Binding-site contacts:
Ligand atom CAO contacts residue ALA259 of chain 1.E at 4.4 Å (hydrophobic).
Ligand atom CAS contacts residue PHE223 of chain 1.E at 3.7 Å (hydrophobic).
Ligand atom CAU contacts residue PHE223 of chain 1.E at 3.8 Å (hydrophobic).
Ligand atom CAT contacts residue PHE223 of chain 1.E at 3.8 Å (hydrophobic).
Ligand atom OAG contacts residue PHE223 of chain 1.E at 4.3 Å.
Ligand atom CAB contacts residue VAL266 of chain 1.E at 4.2 Å (hydrophobic).
Ligand atom CAC contacts residue PHE258 of chain 1.E at 4.0 Å (hydrophobic).
Ligand atom CAB contacts residue ILE263 of chain 1.E at 3.7 Å (hydrophobic).
Ligand atom OAG contacts residue SER224 of chain 1.E at 3.9 Å.
Ligand atom CAR contacts residue PHE223 of chain 1.E at 4.3 Å (hydrophobic).
Ligand atom CBF contacts residue PHE223 of chain 1.E at 4.1 Å (hydrophobic).
Ligand atom CAC contacts residue LMT1 of chain 1.LB at 3.9 Å.

This protein binds this small molecule.
Small molecule (SMILES): CC(C)CCC[C@@H](C)[C@H]1CC[C@H]2[C@@H]3CC=C4C[C@@H](OC(=O)CCC(=O)O)CC[C@]4(C)[C@H]3CC[C@]12C

Sequence of chain 1.E:
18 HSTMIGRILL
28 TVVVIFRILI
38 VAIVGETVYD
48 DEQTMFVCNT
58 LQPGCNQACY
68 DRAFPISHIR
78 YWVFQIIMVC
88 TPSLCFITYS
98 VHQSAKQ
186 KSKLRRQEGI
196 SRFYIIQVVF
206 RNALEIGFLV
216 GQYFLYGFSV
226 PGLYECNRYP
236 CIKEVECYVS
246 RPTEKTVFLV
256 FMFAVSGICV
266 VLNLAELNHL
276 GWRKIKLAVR